Binding-site contacts:
Ligand atom N2 contacts residue SER800 of chain 1.C at 4.3 Å.
Ligand atom C2 contacts residue SER800 of chain 1.C at 4.1 Å.
Ligand atom C1 contacts residue ASN798 of chain 1.C at 1.4 Å.
Ligand atom C3 contacts residue ASN798 of chain 1.C at 3.8 Å.
Ligand atom C5 contacts residue SER800 of chain 1.C at 3.9 Å.
Ligand atom O5 contacts residue SER800 of chain 1.C at 3.8 Å.
Ligand atom O6 contacts residue ASN798 of chain 1.C at 4.5 Å.
Ligand atom C2 contacts residue ASN798 of chain 1.C at 2.5 Å.
Ligand atom C5 contacts residue ASN798 of chain 1.C at 3.6 Å.
Ligand atom N2 contacts residue ASN798 of chain 1.C at 2.9 Å (h-bond).
Ligand atom C3 contacts residue SER800 of chain 1.C at 4.3 Å.
Ligand atom O7 contacts residue ASN798 of chain 1.C at 4.1 Å.
Ligand atom C8 contacts residue ASN798 of chain 1.C at 4.0 Å.
Ligand atom C7 contacts residue ASN798 of chain 1.C at 3.6 Å.
Ligand atom O5 contacts residue ASN798 of chain 1.C at 2.4 Å (h-bond).
Ligand atom C1 contacts residue SER800 of chain 1.C at 3.2 Å.
Ligand atom C4 contacts residue ASN798 of chain 1.C at 4.2 Å.

This protein binds this small molecule.
Small molecule (SMILES): CC(=O)N[C@@H]1[C@@H](O)[C@H](O)[C@@H](CO)O[C@H]1O

Sequence of chain 1.C:
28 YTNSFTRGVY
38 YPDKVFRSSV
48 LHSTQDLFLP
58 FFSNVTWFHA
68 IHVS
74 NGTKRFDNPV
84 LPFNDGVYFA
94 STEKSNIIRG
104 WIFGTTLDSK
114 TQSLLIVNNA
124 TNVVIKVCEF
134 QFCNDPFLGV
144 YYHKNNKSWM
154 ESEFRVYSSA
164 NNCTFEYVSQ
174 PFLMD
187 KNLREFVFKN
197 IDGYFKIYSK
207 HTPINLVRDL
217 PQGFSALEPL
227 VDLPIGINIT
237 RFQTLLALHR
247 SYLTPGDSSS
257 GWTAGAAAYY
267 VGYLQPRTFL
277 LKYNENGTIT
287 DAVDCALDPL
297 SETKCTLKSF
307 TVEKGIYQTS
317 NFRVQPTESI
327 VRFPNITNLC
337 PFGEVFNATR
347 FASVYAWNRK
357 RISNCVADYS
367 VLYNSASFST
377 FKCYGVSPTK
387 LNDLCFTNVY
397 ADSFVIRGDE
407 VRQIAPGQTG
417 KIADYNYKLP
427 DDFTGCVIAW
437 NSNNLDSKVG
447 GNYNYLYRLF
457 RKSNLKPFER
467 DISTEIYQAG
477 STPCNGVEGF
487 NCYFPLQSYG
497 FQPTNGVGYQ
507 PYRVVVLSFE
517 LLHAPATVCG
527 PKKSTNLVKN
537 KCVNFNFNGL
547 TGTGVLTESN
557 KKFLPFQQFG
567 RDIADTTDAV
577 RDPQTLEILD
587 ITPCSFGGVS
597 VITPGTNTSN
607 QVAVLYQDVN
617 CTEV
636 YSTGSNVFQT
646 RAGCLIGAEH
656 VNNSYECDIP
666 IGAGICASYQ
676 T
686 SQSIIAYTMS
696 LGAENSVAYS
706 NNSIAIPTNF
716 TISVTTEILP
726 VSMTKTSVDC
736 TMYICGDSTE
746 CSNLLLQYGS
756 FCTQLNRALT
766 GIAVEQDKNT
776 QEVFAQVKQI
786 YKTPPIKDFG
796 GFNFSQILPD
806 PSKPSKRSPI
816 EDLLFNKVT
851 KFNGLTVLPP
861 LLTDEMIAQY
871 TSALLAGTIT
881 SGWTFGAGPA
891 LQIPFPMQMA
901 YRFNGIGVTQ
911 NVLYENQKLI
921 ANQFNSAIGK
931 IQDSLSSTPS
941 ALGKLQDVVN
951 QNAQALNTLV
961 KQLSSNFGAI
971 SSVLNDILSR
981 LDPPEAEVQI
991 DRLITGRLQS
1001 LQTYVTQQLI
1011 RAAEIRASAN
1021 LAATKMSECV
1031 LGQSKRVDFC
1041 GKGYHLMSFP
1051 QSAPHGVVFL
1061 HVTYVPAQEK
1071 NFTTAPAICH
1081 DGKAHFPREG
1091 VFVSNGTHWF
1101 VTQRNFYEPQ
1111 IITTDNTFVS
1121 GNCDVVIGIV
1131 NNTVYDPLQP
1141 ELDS